Binding-site contacts:
Ligand atom C2 contacts residue NI1 of chain 3.B at 3.3 Å.
Ligand atom C5 contacts residue TRP137 of chain 3.A at 3.7 Å (hydrophobic).
Ligand atom O1 contacts residue ASP255 of chain 3.A at 3.4 Å (salt-bridge).
Ligand atom C2 contacts residue GLU181 of chain 3.A at 3.7 Å.
Ligand atom O2 contacts residue NI1 of chain 3.D at 2.3 Å (h-bond).
Ligand atom O5 contacts residue HIS54 of chain 3.A at 1.8 Å.
Ligand atom O2 contacts residue GLU181 of chain 3.A at 2.7 Å (salt-bridge).
Ligand atom C4 contacts residue GLU181 of chain 3.A at 3.6 Å.
Ligand atom O4 contacts residue GLU181 of chain 3.A at 2.6 Å (salt-bridge).
Ligand atom O5 contacts residue PHE94 of chain 3.A at 3.8 Å.
Ligand atom O1 contacts residue PHE26 of chain 1.A at 3.5 Å.
Ligand atom O4 contacts residue ASP245 of chain 3.A at 3.2 Å (salt-bridge).
Ligand atom C2 contacts residue TRP137 of chain 3.A at 3.5 Å (hydrophobic).
Ligand atom O1 contacts residue NI1 of chain 3.B at 2.4 Å (h-bond).
Ligand atom C4 contacts residue NI1 of chain 3.D at 3.4 Å.
Ligand atom O2 contacts residue GLU217 of chain 3.A at 3.1 Å (salt-bridge).
Ligand atom O2 contacts residue HIS220 of chain 3.A at 3.2 Å.
Ligand atom C1 contacts residue PHE26 of chain 1.A at 3.6 Å (hydrophobic).
Ligand atom O2 contacts residue ASP287 of chain 3.A at 3.1 Å (salt-bridge).
Ligand atom C4 contacts residue ASP287 of chain 3.A at 3.3 Å.
Ligand atom O1 contacts residue NI1 of chain 3.C at 3.6 Å (h-bond).
Ligand atom C3 contacts residue ASP287 of chain 3.A at 3.6 Å.
Ligand atom O3 contacts residue ASP287 of chain 3.A at 3.2 Å (salt-bridge).
Ligand atom C3 contacts residue HIS54 of chain 3.A at 3.7 Å.
Ligand atom O1 contacts residue TRP137 of chain 3.A at 3.7 Å.
Ligand atom O5 contacts residue TRP137 of chain 3.A at 3.6 Å.
Ligand atom O4 contacts residue ASP287 of chain 3.A at 2.8 Å (salt-bridge).
Ligand atom C1 contacts residue LYS183 of chain 3.A at 3.2 Å.
Ligand atom C1 contacts residue TRP137 of chain 3.A at 3.5 Å (hydrophobic).
Ligand atom C4 contacts residue HIS54 of chain 3.A at 3.4 Å.
Ligand atom C1 contacts residue NI1 of chain 3.B at 3.0 Å.
Ligand atom C2 contacts residue NI1 of chain 3.D at 3.4 Å.
Ligand atom C3 contacts residue NI1 of chain 3.D at 3.7 Å.
Ligand atom C5 contacts residue GLU181 of chain 3.A at 3.5 Å.
Ligand atom C5 contacts residue HIS54 of chain 3.A at 2.8 Å.
Ligand atom O2 contacts residue NI1 of chain 3.B at 2.4 Å (h-bond).
Ligand atom O3 contacts residue TRP16 of chain 3.A at 3.1 Å.
Ligand atom O1 contacts residue HIS220 of chain 3.A at 3.3 Å (h-bond).
Ligand atom O1 contacts residue LYS183 of chain 3.A at 2.1 Å.
Ligand atom O4 contacts residue NI1 of chain 3.D at 2.2 Å (h-bond).

Sequence of chain 3.A:
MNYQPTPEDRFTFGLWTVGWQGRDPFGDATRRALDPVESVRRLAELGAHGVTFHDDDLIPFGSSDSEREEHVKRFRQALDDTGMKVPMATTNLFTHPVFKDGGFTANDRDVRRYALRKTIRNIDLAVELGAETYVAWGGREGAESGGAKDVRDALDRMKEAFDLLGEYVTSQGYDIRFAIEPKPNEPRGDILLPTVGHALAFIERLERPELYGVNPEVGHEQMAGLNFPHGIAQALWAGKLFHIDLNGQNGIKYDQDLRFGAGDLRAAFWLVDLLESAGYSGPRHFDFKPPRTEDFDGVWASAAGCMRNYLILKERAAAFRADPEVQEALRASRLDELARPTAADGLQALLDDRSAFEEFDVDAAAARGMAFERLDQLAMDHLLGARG

Sequence of chain 1.A:
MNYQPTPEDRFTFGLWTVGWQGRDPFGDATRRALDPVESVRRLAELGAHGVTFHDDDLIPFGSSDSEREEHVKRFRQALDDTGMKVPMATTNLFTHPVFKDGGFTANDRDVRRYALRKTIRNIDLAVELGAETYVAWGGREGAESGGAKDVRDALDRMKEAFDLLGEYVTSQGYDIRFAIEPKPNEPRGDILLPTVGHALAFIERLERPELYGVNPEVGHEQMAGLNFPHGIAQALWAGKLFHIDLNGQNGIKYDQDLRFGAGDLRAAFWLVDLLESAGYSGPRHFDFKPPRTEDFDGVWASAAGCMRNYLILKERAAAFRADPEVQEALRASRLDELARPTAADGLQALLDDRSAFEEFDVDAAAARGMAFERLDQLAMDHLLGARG

The small molecule below binds the protein below.
Small molecule (SMILES): O=C[C@H](O)[C@@H](O)[C@@H](O)CO